A protein and the small-molecule ligand that binds it are described below.
Small molecule (SMILES): CC(C)[C@H](NC(=O)[C@H](CCCN=C(N)N)NC(=O)[C@@H](N)CCC(=O)O)C(=O)N[C@H](C=O)CCCCN

Binding-site contacts:
Ligand atom CG2 contacts residue PHE76 of chain 30.B at 3.8 Å (hydrophobic).

Sequence of chain 30.B:
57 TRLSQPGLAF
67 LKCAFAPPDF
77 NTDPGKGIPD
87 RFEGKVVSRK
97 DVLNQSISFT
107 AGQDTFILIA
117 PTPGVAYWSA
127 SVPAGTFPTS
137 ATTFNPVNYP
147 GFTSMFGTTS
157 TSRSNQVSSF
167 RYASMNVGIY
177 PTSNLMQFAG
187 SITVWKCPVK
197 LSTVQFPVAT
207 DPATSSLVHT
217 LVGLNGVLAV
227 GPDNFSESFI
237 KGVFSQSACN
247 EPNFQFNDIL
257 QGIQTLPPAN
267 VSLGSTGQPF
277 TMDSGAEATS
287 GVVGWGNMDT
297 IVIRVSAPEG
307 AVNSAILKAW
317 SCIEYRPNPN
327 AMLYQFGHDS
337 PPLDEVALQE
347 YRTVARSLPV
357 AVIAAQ